Binding-site contacts:
Ligand atom OAL contacts residue ALA151 of chain 1.L at 3.5 Å.
Ligand atom OAH contacts residue TYR170 of chain 1.L at 3.2 Å.
Ligand atom OAB contacts residue TYR170 of chain 1.L at 3.4 Å (h-bond).
Ligand atom OAO contacts residue LYS273 of chain 1.L at 3.4 Å (salt-bridge).
Ligand atom OAH contacts residue HIS281 of chain 1.L at 3.4 Å (h-bond).
Ligand atom CAU contacts residue ALA151 of chain 1.L at 3.6 Å (hydrophobic).
Ligand atom OAP contacts residue TYR170 of chain 1.L at 3.6 Å.
Ligand atom OAB contacts residue ALA171 of chain 1.L at 3.5 Å.
Ligand atom OAN contacts residue THR320 of chain 1.L at 2.2 Å (h-bond).
Ligand atom OAP contacts residue LEU172 of chain 1.L at 3.5 Å (h-bond).
Ligand atom OAK contacts residue ASP199 of chain 1.L at 3.6 Å (salt-bridge).
Ligand atom OAM contacts residue PRO149 of chain 1.L at 3.4 Å (h-bond).
Ligand atom CAS contacts residue TYR170 of chain 1.L at 3.6 Å (hydrophobic).
Ligand atom OAD contacts residue ASP199 of chain 1.L at 2.8 Å (salt-bridge).
Ligand atom CAS contacts residue ARG280 of chain 1.L at 3.1 Å.
Ligand atom OAY contacts residue SER173 of chain 1.L at 3.5 Å (h-bond).
Ligand atom OAP contacts residue ARG277 of chain 1.L at 2.5 Å (salt-bridge).
Ligand atom CAR contacts residue UD11 of chain 1.IB at 3.2 Å.
Ligand atom OAM contacts residue SER147 of chain 1.L at 3.3 Å (h-bond).
Ligand atom OAQ contacts residue ALA151 of chain 1.L at 3.0 Å (h-bond).
Ligand atom OAQ contacts residue PRO149 of chain 1.L at 3.5 Å.
Ligand atom OAD contacts residue UD11 of chain 1.IB at 3.6 Å.
Ligand atom OAN contacts residue ARG280 of chain 1.L at 2.9 Å (salt-bridge).
Ligand atom OAN contacts residue THR276 of chain 1.L at 3.4 Å.
Ligand atom OAJ contacts residue HIS281 of chain 1.L at 3.2 Å.
Ligand atom OAK contacts residue UD11 of chain 1.IB at 3.7 Å.
Ligand atom OAO contacts residue TYR170 of chain 1.L at 2.4 Å (h-bond).
Ligand atom OAD contacts residue ALA197 of chain 1.L at 3.5 Å.
Ligand atom OAJ contacts residue TYR170 of chain 1.L at 3.6 Å (h-bond).
Ligand atom OAX contacts residue ARG280 of chain 1.L at 3.1 Å (salt-bridge).
Ligand atom CAW contacts residue PRO149 of chain 1.L at 3.6 Å (hydrophobic).
Ligand atom CAW contacts residue TYR170 of chain 1.L at 3.3 Å (hydrophobic).
Ligand atom OAA contacts residue LYS273 of chain 1.L at 3.7 Å.
Ligand atom OAD contacts residue GLN200 of chain 1.L at 3.3 Å (h-bond).
Ligand atom OAB contacts residue LEU172 of chain 1.L at 3.6 Å.
Ligand atom OAF contacts residue ARG277 of chain 1.L at 3.6 Å (salt-bridge).
Ligand atom OAB contacts residue PRO149 of chain 1.L at 3.5 Å.
Ligand atom OAM contacts residue VAL148 of chain 1.L at 3.4 Å.
Ligand atom OAQ contacts residue LYS150 of chain 1.L at 2.8 Å (salt-bridge).
Ligand atom CAV contacts residue ARG277 of chain 1.L at 3.6 Å.

This protein binds this small molecule.
Small molecule (SMILES): O=P(O)(O)OC[C@H](O)[C@H](O)[C@H](O)COP(=O)(O)OC[C@H](O)[C@H](O)[C@H](O)COP(=O)(O)OC[C@@H](O)[C@@H](O)[C@@H](O)CO

Sequence of chain 1.L:
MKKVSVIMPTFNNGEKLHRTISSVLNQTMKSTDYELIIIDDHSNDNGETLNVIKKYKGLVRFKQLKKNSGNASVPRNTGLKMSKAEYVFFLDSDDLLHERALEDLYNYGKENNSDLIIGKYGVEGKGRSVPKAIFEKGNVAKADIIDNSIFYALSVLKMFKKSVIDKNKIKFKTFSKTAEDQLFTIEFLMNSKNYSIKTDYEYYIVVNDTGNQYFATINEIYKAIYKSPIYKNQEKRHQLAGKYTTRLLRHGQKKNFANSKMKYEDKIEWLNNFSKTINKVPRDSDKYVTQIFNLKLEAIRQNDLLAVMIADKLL